Sequence of chain 47.C:
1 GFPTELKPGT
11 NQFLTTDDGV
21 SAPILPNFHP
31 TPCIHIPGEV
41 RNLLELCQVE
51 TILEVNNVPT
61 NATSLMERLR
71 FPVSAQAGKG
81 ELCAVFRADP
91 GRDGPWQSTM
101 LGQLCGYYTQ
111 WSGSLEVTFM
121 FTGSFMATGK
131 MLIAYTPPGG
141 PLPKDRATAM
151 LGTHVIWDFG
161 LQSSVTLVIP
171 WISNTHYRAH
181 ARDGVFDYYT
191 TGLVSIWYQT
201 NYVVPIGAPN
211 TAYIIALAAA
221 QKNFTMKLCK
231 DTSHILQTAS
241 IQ

The small molecule below binds the protein below.
Small molecule (SMILES): CCO/N=C/c1ccc(OCC[C@@H](C)CCN2CCN(c3ccnc(N)c3)C2=O)cc1

Sequence of chain 46.A:
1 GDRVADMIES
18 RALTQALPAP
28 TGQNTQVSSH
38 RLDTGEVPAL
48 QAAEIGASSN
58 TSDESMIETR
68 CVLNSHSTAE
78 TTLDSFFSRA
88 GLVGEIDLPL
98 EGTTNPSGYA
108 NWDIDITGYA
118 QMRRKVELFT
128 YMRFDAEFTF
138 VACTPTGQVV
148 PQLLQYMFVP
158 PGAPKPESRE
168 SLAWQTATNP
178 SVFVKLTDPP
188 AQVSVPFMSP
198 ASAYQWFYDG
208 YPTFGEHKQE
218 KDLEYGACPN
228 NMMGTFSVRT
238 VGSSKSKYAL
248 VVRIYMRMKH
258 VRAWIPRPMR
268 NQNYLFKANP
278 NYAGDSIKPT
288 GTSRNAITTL

Binding-site contacts:
Ligand atom CAJ contacts residue VAL192 of chain 46.A at 3.7 Å (hydrophobic).
Ligand atom CAG contacts residue GLN202 of chain 46.A at 3.5 Å.
Ligand atom CAF contacts residue ASN228 of chain 46.A at 3.8 Å.
Ligand atom CAK contacts residue PHE155 of chain 46.A at 2.9 Å (hydrophobic).
Ligand atom CBA contacts residue ILE111 of chain 46.A at 3.7 Å (hydrophobic).
Ligand atom CAF contacts residue TRP203 of chain 46.A at 3.7 Å (hydrophobic).
Ligand atom CAJ contacts residue PHE135 of chain 46.A at 3.1 Å (hydrophobic).
Ligand atom CAH contacts residue VAL192 of chain 46.A at 3.5 Å (hydrophobic).
Ligand atom CBB contacts residue ASN228 of chain 46.A at 3.7 Å.
Ligand atom NBE contacts residue TRP203 of chain 46.A at 3.8 Å.
Ligand atom CAY contacts residue THR114 of chain 46.A at 3.8 Å.
Ligand atom NAC contacts residue THR114 of chain 46.A at 3.1 Å (h-bond).
Ligand atom CAA contacts residue VAL179 of chain 46.A at 3.1 Å (hydrophobic).
Ligand atom CAM contacts residue PHE155 of chain 46.A at 3.8 Å (hydrophobic).
Ligand atom CAR contacts residue ASN228 of chain 46.A at 3.7 Å.
Ligand atom CAM contacts residue PRO177 of chain 46.A at 3.6 Å (hydrophobic).
Ligand atom OAW contacts residue ILE111 of chain 46.A at 3.2 Å.
Ligand atom CAR contacts residue TYR201 of chain 46.A at 3.2 Å (hydrophobic).
Ligand atom CAN contacts residue PHE135 of chain 46.A at 3.4 Å (hydrophobic).
Ligand atom CAG contacts residue ASN228 of chain 46.A at 3.3 Å.
Ligand atom CAA contacts residue PRO177 of chain 46.A at 3.5 Å (hydrophobic).
Ligand atom CAB contacts residue PHE135 of chain 46.A at 3.8 Å (hydrophobic).
Ligand atom OAV contacts residue VAL190 of chain 46.A at 3.9 Å.
Ligand atom CAQ contacts residue ILE113 of chain 46.A at 3.9 Å (hydrophobic).
Ligand atom NAT contacts residue PHE155 of chain 46.A at 3.6 Å.
Ligand atom CAA contacts residue TYR153 of chain 46.A at 3.9 Å (hydrophobic).
Ligand atom OAD contacts residue ASP112 of chain 46.A at 3.4 Å.
Ligand atom CAF contacts residue GLN202 of chain 46.A at 3.5 Å.
Ligand atom CAS contacts residue ASN228 of chain 46.A at 3.8 Å.
Ligand atom CAA contacts residue SER178 of chain 46.A at 3.5 Å.
Ligand atom CAZ contacts residue VAL192 of chain 46.A at 3.6 Å (hydrophobic).
Ligand atom CAE contacts residue PHE137 of chain 46.A at 3.9 Å (hydrophobic).
Ligand atom OAW contacts residue MET195 of chain 46.A at 3.5 Å.
Ligand atom CAB contacts residue PHE131 of chain 46.A at 3.8 Å (hydrophobic).
Ligand atom NAC contacts residue ALA275 of chain 46.A at 3.5 Å.
Ligand atom OAD contacts residue ILE113 of chain 46.A at 3.1 Å (h-bond).
Ligand atom CAL contacts residue THR114 of chain 46.A at 3.8 Å.
Ligand atom CAI contacts residue PHE155 of chain 46.A at 3.1 Å (hydrophobic).
Ligand atom CAH contacts residue PHE135 of chain 46.A at 3.4 Å (hydrophobic).
Ligand atom CAS contacts residue TYR201 of chain 46.A at 3.7 Å (hydrophobic).

Sequence of chain 46.C:
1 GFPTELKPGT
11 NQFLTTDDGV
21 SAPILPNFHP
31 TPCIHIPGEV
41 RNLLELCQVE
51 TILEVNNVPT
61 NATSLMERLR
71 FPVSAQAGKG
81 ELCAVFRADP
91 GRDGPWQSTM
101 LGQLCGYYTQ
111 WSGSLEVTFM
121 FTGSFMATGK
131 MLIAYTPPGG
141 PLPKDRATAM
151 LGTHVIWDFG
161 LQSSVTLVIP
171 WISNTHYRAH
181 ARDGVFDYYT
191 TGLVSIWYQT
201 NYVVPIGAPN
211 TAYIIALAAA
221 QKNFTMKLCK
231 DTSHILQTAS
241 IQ